Binding-site contacts:
Ligand atom C7 contacts residue ASN70 of chain 1.A at 3.4 Å.
Ligand atom O3 contacts residue GLU88 of chain 1.A at 4.4 Å.
Ligand atom C8 contacts residue ASN70 of chain 1.A at 4.5 Å.
Ligand atom O3 contacts residue MET89 of chain 1.A at 3.7 Å.
Ligand atom O2 contacts residue SER90 of chain 1.A at 2.6 Å (h-bond).
Ligand atom C5 contacts residue ASN70 of chain 1.A at 3.6 Å.
Ligand atom N2 contacts residue ASN70 of chain 1.A at 2.9 Å (h-bond).
Ligand atom C1 contacts residue ASN70 of chain 1.A at 1.4 Å.
Ligand atom C2 contacts residue SER90 of chain 1.A at 3.7 Å.
Ligand atom C2 contacts residue ASN70 of chain 1.A at 2.4 Å.
Ligand atom O3 contacts residue TYR34 of chain 1.A at 3.1 Å (h-bond).
Ligand atom C4 contacts residue TYR34 of chain 1.A at 3.6 Å (hydrophobic).
Ligand atom O7 contacts residue ASN70 of chain 1.A at 3.4 Å (h-bond).
Ligand atom C8 contacts residue GLU68 of chain 1.A at 3.8 Å.
Ligand atom C8 contacts residue LEU92 of chain 1.A at 4.4 Å (hydrophobic).
Ligand atom O6 contacts residue SER90 of chain 1.A at 4.5 Å.
Ligand atom O5 contacts residue ASN70 of chain 1.A at 2.2 Å (h-bond).
Ligand atom C3 contacts residue SER90 of chain 1.A at 3.8 Å.
Ligand atom C3 contacts residue ASN70 of chain 1.A at 3.7 Å.
Ligand atom C3 contacts residue TYR34 of chain 1.A at 3.5 Å (hydrophobic).
Ligand atom O3 contacts residue SER90 of chain 1.A at 3.0 Å (h-bond).
Ligand atom C8 contacts residue SER69 of chain 1.A at 3.9 Å.
Ligand atom C4 contacts residue ASN70 of chain 1.A at 4.2 Å.

A protein and the small-molecule ligand that binds it are described below.
Small molecule (SMILES): CC(=O)N[C@H]1[C@H](O[C@H]2[C@H](O)[C@@H](NC(C)=O)CO[C@@H]2CO[C@@H]2O[C@@H](C)[C@@H](O)[C@@H](O)[C@@H]2O)O[C@H](CO)[C@@H](O[C@@H]2O[C@H](CO[C@H]3O[C@H](CO)[C@@H](O)[C@H](O)[C@@H]3O)[C@@H](O)[C@H](O[C@H]3O[C@H](CO)[C@@H](O)[C@H](O)[C@@H]3O)[C@@H]2O)[C@@H]1O

Sequence of chain 1.A:
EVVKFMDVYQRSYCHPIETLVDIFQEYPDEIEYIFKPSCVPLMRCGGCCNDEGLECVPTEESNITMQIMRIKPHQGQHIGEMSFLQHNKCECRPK